Sequence of chain 1.B:
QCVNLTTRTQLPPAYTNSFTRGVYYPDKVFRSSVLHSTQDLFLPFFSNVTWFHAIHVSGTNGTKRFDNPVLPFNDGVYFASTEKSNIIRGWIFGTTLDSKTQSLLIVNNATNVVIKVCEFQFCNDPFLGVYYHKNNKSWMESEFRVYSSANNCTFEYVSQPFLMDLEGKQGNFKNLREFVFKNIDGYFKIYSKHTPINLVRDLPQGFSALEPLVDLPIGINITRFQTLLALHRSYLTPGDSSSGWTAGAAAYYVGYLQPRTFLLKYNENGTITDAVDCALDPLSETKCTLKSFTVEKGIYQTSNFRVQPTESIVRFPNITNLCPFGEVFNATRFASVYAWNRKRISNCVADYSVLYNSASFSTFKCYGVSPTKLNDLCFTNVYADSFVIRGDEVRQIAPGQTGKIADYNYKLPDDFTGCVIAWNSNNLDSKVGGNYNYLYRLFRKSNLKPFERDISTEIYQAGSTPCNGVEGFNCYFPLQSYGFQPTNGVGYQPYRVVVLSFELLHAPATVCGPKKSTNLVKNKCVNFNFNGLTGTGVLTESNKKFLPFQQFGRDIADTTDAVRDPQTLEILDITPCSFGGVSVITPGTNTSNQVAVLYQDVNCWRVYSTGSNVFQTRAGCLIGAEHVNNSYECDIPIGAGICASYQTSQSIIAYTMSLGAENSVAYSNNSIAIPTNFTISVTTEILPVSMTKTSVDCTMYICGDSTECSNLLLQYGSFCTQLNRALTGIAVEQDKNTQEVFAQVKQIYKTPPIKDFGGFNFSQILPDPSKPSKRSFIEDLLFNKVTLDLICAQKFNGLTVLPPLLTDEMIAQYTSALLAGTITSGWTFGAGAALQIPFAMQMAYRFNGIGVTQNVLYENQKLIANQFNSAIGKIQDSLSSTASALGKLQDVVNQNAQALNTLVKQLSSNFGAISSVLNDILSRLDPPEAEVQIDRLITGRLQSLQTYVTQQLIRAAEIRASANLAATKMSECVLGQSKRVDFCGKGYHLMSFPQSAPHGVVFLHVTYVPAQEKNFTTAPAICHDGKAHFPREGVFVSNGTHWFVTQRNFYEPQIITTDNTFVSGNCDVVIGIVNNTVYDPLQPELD

This small molecule binds to this protein.
Small molecule (SMILES): CC(=O)N[C@@H]1[C@@H](O)[C@H](O)[C@@H](CO)O[C@H]1O

Binding-site contacts:
Ligand atom O5 contacts residue ASN313 of chain 1.B at 2.4 Å (h-bond).
Ligand atom C7 contacts residue ASN313 of chain 1.B at 3.6 Å.
Ligand atom C4 contacts residue ASN313 of chain 1.B at 4.3 Å.
Ligand atom C5 contacts residue ASN313 of chain 1.B at 3.7 Å.
Ligand atom N2 contacts residue ASN313 of chain 1.B at 2.9 Å (h-bond).
Ligand atom C2 contacts residue ASN313 of chain 1.B at 2.5 Å.
Ligand atom O6 contacts residue GLU312 of chain 1.B at 3.2 Å (salt-bridge).
Ligand atom C6 contacts residue GLU312 of chain 1.B at 3.4 Å.
Ligand atom O7 contacts residue ASN313 of chain 1.B at 3.5 Å (h-bond).
Ligand atom C1 contacts residue ASN313 of chain 1.B at 1.4 Å.
Ligand atom C5 contacts residue GLU312 of chain 1.B at 4.0 Å.
Ligand atom O5 contacts residue GLU312 of chain 1.B at 3.7 Å.
Ligand atom C3 contacts residue ASN313 of chain 1.B at 3.8 Å.